Sequence of chain 2.B:
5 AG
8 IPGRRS

Binding-site contacts:
Ligand atom C03 contacts residue LYS127 of chain 2.A at 2.5 Å.
Ligand atom N07 contacts residue V2N1 of chain 2.C at 0.7 Å.
Ligand atom C13 contacts residue V2N1 of chain 2.C at 3.8 Å.
Ligand atom C04 contacts residue LYS127 of chain 2.A at 3.8 Å.
Ligand atom C04 contacts residue V2N1 of chain 2.C at 0.7 Å.
Ligand atom C20 contacts residue ILE173 of chain 2.A at 3.7 Å (hydrophobic).
Ligand atom C06 contacts residue ILE8 of chain 2.B at 3.5 Å (hydrophobic).
Ligand atom C11 contacts residue V2N1 of chain 2.C at 1.6 Å.
Ligand atom C19 contacts residue PRO172 of chain 2.A at 3.3 Å (hydrophobic).
Ligand atom C08 contacts residue PRO172 of chain 2.A at 3.8 Å (hydrophobic).
Ligand atom C03 contacts residue ILE8 of chain 2.B at 3.7 Å (hydrophobic).
Ligand atom C14 contacts residue ASP220 of chain 2.A at 3.6 Å.
Ligand atom C02 contacts residue V2N1 of chain 2.C at 0.2 Å.
Ligand atom C20 contacts residue V2N1 of chain 2.C at 0.1 Å.
Ligand atom C05 contacts residue V2N1 of chain 2.C at 0.9 Å.
Ligand atom C09 contacts residue V2N1 of chain 2.C at 0.5 Å.
Ligand atom C02 contacts residue LYS127 of chain 2.A at 1.4 Å.
Ligand atom C19 contacts residue ILE8 of chain 2.B at 3.4 Å (hydrophobic).
Ligand atom C18 contacts residue ILE8 of chain 2.B at 3.5 Å (hydrophobic).
Ligand atom C17 contacts residue V2N1 of chain 2.C at 0.5 Å.
Ligand atom C10 contacts residue PRO172 of chain 2.A at 3.5 Å (hydrophobic).
Ligand atom N16 contacts residue V2N1 of chain 2.C at 1.1 Å.
Ligand atom C20 contacts residue LYS127 of chain 2.A at 3.0 Å.
Ligand atom C18 contacts residue V2N1 of chain 2.C at 1.1 Å.
Ligand atom C20 contacts residue ILE8 of chain 2.B at 3.5 Å (hydrophobic).
Ligand atom C02 contacts residue ILE8 of chain 2.B at 3.7 Å (hydrophobic).
Ligand atom C06 contacts residue V2N1 of chain 2.C at 0.8 Å.
Ligand atom C20 contacts residue PRO172 of chain 2.A at 3.4 Å (hydrophobic).
Ligand atom C14 contacts residue V2N1 of chain 2.C at 1.4 Å.
Ligand atom O12 contacts residue ASP220 of chain 2.A at 3.1 Å (salt-bridge).
Ligand atom C04 contacts residue ILE8 of chain 2.B at 3.8 Å (hydrophobic).
Ligand atom C15 contacts residue V2N1 of chain 2.C at 0.3 Å.
Ligand atom C05 contacts residue ILE8 of chain 2.B at 3.7 Å (hydrophobic).
Ligand atom C11 contacts residue ASP220 of chain 2.A at 3.8 Å.
Ligand atom C10 contacts residue V2N1 of chain 2.C at 1.6 Å.
Ligand atom C03 contacts residue V2N1 of chain 2.C at 0.2 Å.
Ligand atom C19 contacts residue V2N1 of chain 2.C at 0.3 Å.
Ligand atom O12 contacts residue V2N1 of chain 2.C at 3.0 Å (h-bond).
Ligand atom C08 contacts residue V2N1 of chain 2.C at 1.0 Å.
Ligand atom C09 contacts residue PRO172 of chain 2.A at 3.4 Å (hydrophobic).

The protein below binds the small molecule below.
Small molecule (SMILES): COc1ccc2c(c1)nc(C)n2-c1ccc(C=O)cc1

Sequence of chain 2.A:
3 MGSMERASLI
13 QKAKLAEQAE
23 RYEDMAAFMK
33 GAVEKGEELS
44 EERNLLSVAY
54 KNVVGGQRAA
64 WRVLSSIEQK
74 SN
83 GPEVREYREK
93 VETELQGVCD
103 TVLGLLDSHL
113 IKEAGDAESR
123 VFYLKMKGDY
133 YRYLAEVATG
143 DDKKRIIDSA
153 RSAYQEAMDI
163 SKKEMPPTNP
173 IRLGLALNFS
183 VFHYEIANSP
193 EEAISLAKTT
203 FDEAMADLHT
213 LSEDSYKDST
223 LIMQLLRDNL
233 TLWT